Binding-site contacts:
Ligand atom C3 contacts residue ASN330 of chain 1.A at 4.4 Å.
Ligand atom O5 contacts residue ASN135 of chain 1.A at 1.5 Å (h-bond).
Ligand atom C1 contacts residue ASN330 of chain 1.A at 3.9 Å.
Ligand atom N2 contacts residue ASN135 of chain 1.A at 3.6 Å.
Ligand atom N2 contacts residue ASN330 of chain 1.A at 3.8 Å.
Ligand atom O4 contacts residue ASN330 of chain 1.A at 3.7 Å.
Ligand atom O6 contacts residue ASN135 of chain 1.A at 4.4 Å.
Ligand atom N2 contacts residue GLY131 of chain 1.A at 4.2 Å.
Ligand atom C6 contacts residue ASN135 of chain 1.A at 3.8 Å.
Ligand atom O3 contacts residue ALA327 of chain 1.A at 4.5 Å.
Ligand atom C1 contacts residue ASN135 of chain 1.A at 1.4 Å.
Ligand atom C1 contacts residue GLY131 of chain 1.A at 4.1 Å.
Ligand atom C5 contacts residue ASN330 of chain 1.A at 4.4 Å.
Ligand atom C4 contacts residue ASN330 of chain 1.A at 4.4 Å.
Ligand atom C4 contacts residue ASN135 of chain 1.A at 3.6 Å.
Ligand atom O7 contacts residue ASN330 of chain 1.A at 2.7 Å (h-bond).
Ligand atom C2 contacts residue ASN330 of chain 1.A at 3.8 Å.
Ligand atom C8 contacts residue GLY131 of chain 1.A at 4.5 Å.
Ligand atom C3 contacts residue ASN135 of chain 1.A at 3.7 Å.
Ligand atom O6 contacts residue GLU323 of chain 1.A at 4.4 Å.
Ligand atom C8 contacts residue ASN330 of chain 1.A at 3.9 Å.
Ligand atom N2 contacts residue LEU132 of chain 1.A at 4.0 Å.
Ligand atom C8 contacts residue ILE128 of chain 1.A at 4.2 Å (hydrophobic).
Ligand atom C2 contacts residue ASN135 of chain 1.A at 2.8 Å.
Ligand atom C5 contacts residue ASN135 of chain 1.A at 2.9 Å.
Ligand atom O7 contacts residue LEU132 of chain 1.A at 4.1 Å.
Ligand atom O6 contacts residue THR326 of chain 1.A at 4.2 Å.
Ligand atom C7 contacts residue LEU132 of chain 1.A at 3.5 Å (hydrophobic).
Ligand atom C7 contacts residue ASN330 of chain 1.A at 3.3 Å.
Ligand atom C8 contacts residue LEU132 of chain 1.A at 3.0 Å (hydrophobic).

A protein and the small-molecule ligand that binds it are described below.
Small molecule (SMILES): CC(=O)N[C@H]1[C@H](O[C@H]2[C@H](O)[C@@H](NC(C)=O)CO[C@@H]2CO)O[C@H](CO)[C@@H](O)[C@@H]1O

Sequence of chain 1.A:
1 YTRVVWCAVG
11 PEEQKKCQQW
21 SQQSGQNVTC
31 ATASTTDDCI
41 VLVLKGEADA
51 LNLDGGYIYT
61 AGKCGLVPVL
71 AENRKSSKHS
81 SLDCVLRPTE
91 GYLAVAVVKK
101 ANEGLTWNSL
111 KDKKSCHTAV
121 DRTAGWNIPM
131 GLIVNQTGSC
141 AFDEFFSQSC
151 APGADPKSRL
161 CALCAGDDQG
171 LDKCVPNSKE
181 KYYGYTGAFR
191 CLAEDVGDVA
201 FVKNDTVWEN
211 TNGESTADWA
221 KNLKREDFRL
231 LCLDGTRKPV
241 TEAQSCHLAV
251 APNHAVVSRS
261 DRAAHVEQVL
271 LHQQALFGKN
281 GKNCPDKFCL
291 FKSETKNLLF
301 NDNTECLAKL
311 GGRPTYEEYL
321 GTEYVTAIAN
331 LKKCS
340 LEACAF